This protein binds this small molecule.
Small molecule (SMILES): CC(=O)N[C@H]1[C@H](O[C@H]2[C@H](O)[C@@H](NC(C)=O)CO[C@@H]2CO)O[C@H](CO)[C@@H](O)[C@@H]1O

Sequence of chain 1.A:
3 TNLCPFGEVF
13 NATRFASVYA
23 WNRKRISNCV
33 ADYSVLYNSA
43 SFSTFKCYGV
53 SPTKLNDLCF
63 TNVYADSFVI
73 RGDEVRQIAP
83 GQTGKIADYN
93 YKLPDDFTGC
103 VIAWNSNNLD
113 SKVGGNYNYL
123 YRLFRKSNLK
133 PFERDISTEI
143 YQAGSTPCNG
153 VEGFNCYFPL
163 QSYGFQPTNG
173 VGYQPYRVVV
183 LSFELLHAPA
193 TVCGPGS

Binding-site contacts:
Ligand atom O5 contacts residue GLY9 of chain 1.A at 4.4 Å.
Ligand atom C8 contacts residue ASN13 of chain 1.A at 3.9 Å.
Ligand atom O7 contacts residue ASN13 of chain 1.A at 3.7 Å.
Ligand atom O4 contacts residue ASN40 of chain 1.A at 4.3 Å.
Ligand atom C4 contacts residue ASN13 of chain 1.A at 4.2 Å.
Ligand atom O7 contacts residue PHE12 of chain 1.A at 2.8 Å.
Ligand atom O7 contacts residue PHE44 of chain 1.A at 4.2 Å.
Ligand atom C7 contacts residue ASN13 of chain 1.A at 3.4 Å.
Ligand atom C2 contacts residue ASN13 of chain 1.A at 2.6 Å.
Ligand atom O6 contacts residue VAL37 of chain 1.A at 3.4 Å.
Ligand atom C8 contacts residue TRP106 of chain 1.A at 4.4 Å (hydrophobic).
Ligand atom C8 contacts residue PHE12 of chain 1.A at 3.8 Å (hydrophobic).
Ligand atom C5 contacts residue ASN13 of chain 1.A at 3.5 Å.
Ligand atom C7 contacts residue PHE12 of chain 1.A at 3.7 Å (hydrophobic).
Ligand atom O5 contacts residue ASN13 of chain 1.A at 2.5 Å (h-bond).
Ligand atom C3 contacts residue ASN13 of chain 1.A at 3.7 Å.
Ligand atom C1 contacts residue ASN13 of chain 1.A at 1.4 Å.
Ligand atom N2 contacts residue ASN13 of chain 1.A at 3.0 Å (h-bond).
Ligand atom C6 contacts residue SER41 of chain 1.A at 3.6 Å.